Sequence of chain 1.A:
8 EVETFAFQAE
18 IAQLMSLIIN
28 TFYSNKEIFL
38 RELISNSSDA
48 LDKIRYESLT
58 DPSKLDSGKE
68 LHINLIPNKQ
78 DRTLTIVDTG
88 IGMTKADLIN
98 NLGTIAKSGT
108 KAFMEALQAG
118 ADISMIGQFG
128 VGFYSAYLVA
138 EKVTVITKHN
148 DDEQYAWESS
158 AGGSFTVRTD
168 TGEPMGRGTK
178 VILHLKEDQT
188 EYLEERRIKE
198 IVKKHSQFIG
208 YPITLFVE

The protein below binds the small molecule below.
Small molecule (SMILES): Cc1ccccc1-n1c(-c2cc(C(=O)N(C)Cc3cccs3)c(O)cc2O)n[nH]c1=O

Binding-site contacts:
Ligand atom O11 contacts residue THR176 of chain 1.A at 3.6 Å.
Ligand atom N13 contacts residue MET90 of chain 1.A at 3.5 Å.
Ligand atom N10 contacts residue ALA47 of chain 1.A at 3.9 Å.
Ligand atom N9 contacts residue GLY89 of chain 1.A at 3.6 Å (h-bond).
Ligand atom O12 contacts residue ASN43 of chain 1.A at 3.8 Å.
Ligand atom C6 contacts residue MET90 of chain 1.A at 3.9 Å (hydrophobic).
Ligand atom C30 contacts residue LEU95 of chain 1.A at 3.8 Å (hydrophobic).
Ligand atom C24 contacts residue PHE130 of chain 1.A at 3.2 Å (hydrophobic).
Ligand atom C20 contacts residue MET90 of chain 1.A at 3.7 Å (hydrophobic).
Ligand atom C26 contacts residue ASN43 of chain 1.A at 3.7 Å.
Ligand atom S28 contacts residue MET90 of chain 1.A at 3.6 Å.
Ligand atom O12 contacts residue VAL178 of chain 1.A at 3.5 Å.
Ligand atom C20 contacts residue ASN98 of chain 1.A at 3.3 Å.
Ligand atom N22 contacts residue PHE130 of chain 1.A at 3.6 Å.
Ligand atom N13 contacts residue ALA47 of chain 1.A at 3.7 Å.
Ligand atom C29 contacts residue LEU95 of chain 1.A at 3.5 Å (hydrophobic).
Ligand atom C8 contacts residue ALA47 of chain 1.A at 3.7 Å (hydrophobic).
Ligand atom C2 contacts residue ASN43 of chain 1.A at 3.7 Å.
Ligand atom N9 contacts residue ALA47 of chain 1.A at 3.6 Å.
Ligand atom N13 contacts residue ILE88 of chain 1.A at 3.5 Å.
Ligand atom O15 contacts residue ILE88 of chain 1.A at 3.7 Å.
Ligand atom O23 contacts residue PHE130 of chain 1.A at 3.6 Å.
Ligand atom O12 contacts residue LEU40 of chain 1.A at 3.9 Å.
Ligand atom C4 contacts residue ASP85 of chain 1.A at 3.5 Å.
Ligand atom N9 contacts residue MET90 of chain 1.A at 3.7 Å.
Ligand atom N13 contacts residue GLY89 of chain 1.A at 2.8 Å (h-bond).
Ligand atom C3 contacts residue ASP85 of chain 1.A at 3.5 Å.
Ligand atom N9 contacts residue THR176 of chain 1.A at 3.4 Å (h-bond).
Ligand atom C27 contacts residue VAL142 of chain 1.A at 3.7 Å (hydrophobic).
Ligand atom C21 contacts residue ASN43 of chain 1.A at 3.6 Å.
Ligand atom O11 contacts residue ASP85 of chain 1.A at 2.6 Å (salt-bridge).
Ligand atom C14 contacts residue ALA47 of chain 1.A at 3.9 Å (hydrophobic).
Ligand atom C4 contacts residue THR176 of chain 1.A at 3.8 Å.
Ligand atom C31 contacts residue TRP154 of chain 1.A at 3.8 Å (hydrophobic).
Ligand atom O23 contacts residue ASN43 of chain 1.A at 2.8 Å (h-bond).
Ligand atom O11 contacts residue ALA47 of chain 1.A at 3.2 Å.
Ligand atom C30 contacts residue TRP154 of chain 1.A at 3.6 Å (hydrophobic).
Ligand atom C14 contacts residue GLY89 of chain 1.A at 3.8 Å.
Ligand atom O15 contacts residue LYS50 of chain 1.A at 3.3 Å (salt-bridge).
Ligand atom C1 contacts residue ASN43 of chain 1.A at 3.4 Å.